Binding-site contacts:
Ligand atom O4 contacts residue THR62 of chain 3.A at 2.7 Å (h-bond).
Ligand atom C5 contacts residue THR62 of chain 3.A at 3.4 Å.
Ligand atom O4 contacts residue CYS64 of chain 3.A at 3.9 Å.
Ligand atom C3 contacts residue PHE317 of chain 3.B at 4.2 Å (hydrophobic).
Ligand atom C1 contacts residue ARG422 of chain 3.A at 4.2 Å.
Ligand atom O4 contacts residue ASN83 of chain 3.B at 3.3 Å (h-bond).
Ligand atom O1 contacts residue ASP86 of chain 3.B at 3.8 Å.
Ligand atom C2 contacts residue PHE63 of chain 3.A at 4.1 Å (hydrophobic).
Ligand atom C1 contacts residue ALA61 of chain 3.A at 3.8 Å (hydrophobic).
Ligand atom O4 contacts residue PHE63 of chain 3.A at 4.2 Å.
Ligand atom C4 contacts residue ASP86 of chain 3.B at 3.3 Å.
Ligand atom O4 contacts residue GLU89 of chain 3.B at 4.4 Å.
Ligand atom C5 contacts residue SER318 of chain 3.B at 4.3 Å.
Ligand atom O2 contacts residue ALA61 of chain 3.A at 4.0 Å.
Ligand atom C2 contacts residue ALA61 of chain 3.A at 4.3 Å (hydrophobic).
Ligand atom O1 contacts residue THR62 of chain 3.A at 3.8 Å.
Ligand atom C4 contacts residue SER318 of chain 3.B at 4.2 Å.
Ligand atom O1 contacts residue GLU89 of chain 3.B at 2.5 Å (salt-bridge).
Ligand atom C5 contacts residue ASN83 of chain 3.B at 4.1 Å.
Ligand atom C4 contacts residue PHE317 of chain 3.B at 4.0 Å (hydrophobic).
Ligand atom O4 contacts residue SER318 of chain 3.B at 4.3 Å.
Ligand atom O3 contacts residue LYS276 of chain 3.A at 4.3 Å.
Ligand atom O2 contacts residue GLU89 of chain 3.B at 3.4 Å (salt-bridge).
Ligand atom O2 contacts residue ARG422 of chain 3.A at 3.7 Å.
Ligand atom O3 contacts residue PHE63 of chain 3.A at 3.0 Å (h-bond).
Ligand atom C5 contacts residue ASP86 of chain 3.B at 3.4 Å.
Ligand atom O3 contacts residue THR62 of chain 3.A at 3.4 Å (h-bond).
Ligand atom C5 contacts residue PHE63 of chain 3.A at 4.0 Å (hydrophobic).
Ligand atom C4 contacts residue ASN83 of chain 3.B at 4.5 Å.
Ligand atom C1 contacts residue GLU89 of chain 3.B at 3.4 Å.
Ligand atom O3 contacts residue CYS64 of chain 3.A at 3.9 Å.
Ligand atom C5 contacts residue CYS64 of chain 3.A at 4.1 Å (hydrophobic).
Ligand atom C3 contacts residue ASP86 of chain 3.B at 4.2 Å.
Ligand atom O1 contacts residue ALA61 of chain 3.A at 3.7 Å.
Ligand atom O4 contacts residue ASP86 of chain 3.B at 2.5 Å (salt-bridge).

This protein binds this small molecule.
Small molecule (SMILES): O=C(O)CCCC(=O)O

Sequence of chain 3.A:
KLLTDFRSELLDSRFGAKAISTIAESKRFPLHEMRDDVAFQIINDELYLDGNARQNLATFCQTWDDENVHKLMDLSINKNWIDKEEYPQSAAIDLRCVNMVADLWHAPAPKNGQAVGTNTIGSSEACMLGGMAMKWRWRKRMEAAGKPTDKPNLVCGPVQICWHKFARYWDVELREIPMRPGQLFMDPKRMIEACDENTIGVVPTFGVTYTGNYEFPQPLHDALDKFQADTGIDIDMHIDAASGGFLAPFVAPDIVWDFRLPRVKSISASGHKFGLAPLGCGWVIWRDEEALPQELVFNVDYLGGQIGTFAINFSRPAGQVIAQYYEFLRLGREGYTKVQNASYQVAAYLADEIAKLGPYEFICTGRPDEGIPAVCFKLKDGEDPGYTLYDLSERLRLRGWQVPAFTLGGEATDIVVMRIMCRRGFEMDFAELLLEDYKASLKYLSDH

Sequence of chain 3.B:
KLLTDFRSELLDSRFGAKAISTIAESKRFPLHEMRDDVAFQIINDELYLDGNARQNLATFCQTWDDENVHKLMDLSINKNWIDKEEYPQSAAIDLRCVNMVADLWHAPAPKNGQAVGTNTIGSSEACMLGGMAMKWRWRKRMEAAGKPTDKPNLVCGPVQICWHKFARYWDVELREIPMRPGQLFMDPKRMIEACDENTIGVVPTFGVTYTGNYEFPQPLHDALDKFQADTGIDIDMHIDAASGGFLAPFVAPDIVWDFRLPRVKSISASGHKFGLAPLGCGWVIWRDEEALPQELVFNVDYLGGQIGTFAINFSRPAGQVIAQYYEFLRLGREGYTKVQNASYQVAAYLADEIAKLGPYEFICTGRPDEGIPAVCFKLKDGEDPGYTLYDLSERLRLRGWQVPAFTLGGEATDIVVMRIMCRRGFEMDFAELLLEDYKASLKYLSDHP